Sequence of chain 1.J:
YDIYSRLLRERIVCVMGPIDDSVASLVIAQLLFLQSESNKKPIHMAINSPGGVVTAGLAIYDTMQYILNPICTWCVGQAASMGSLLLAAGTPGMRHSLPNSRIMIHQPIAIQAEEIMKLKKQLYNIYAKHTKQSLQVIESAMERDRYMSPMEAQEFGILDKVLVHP

Sequence of chain 1.K:
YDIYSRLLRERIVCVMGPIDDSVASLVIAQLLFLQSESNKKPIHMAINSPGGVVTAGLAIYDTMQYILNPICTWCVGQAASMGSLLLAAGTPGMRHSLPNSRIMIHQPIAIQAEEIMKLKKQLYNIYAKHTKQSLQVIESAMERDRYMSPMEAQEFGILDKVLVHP

Binding-site contacts:
Ligand atom C04 contacts residue GLU26 of chain 1.K at 3.3 Å.
Ligand atom O14 contacts residue LEU48 of chain 1.J at 3.9 Å.
Ligand atom CL1 contacts residue TRP90 of chain 1.K at 3.3 Å.
Ligand atom O24 contacts residue LEU48 of chain 1.J at 3.3 Å.
Ligand atom C15 contacts residue HIS60 of chain 1.K at 4.1 Å.
Ligand atom O24 contacts residue GLN51 of chain 1.J at 3.8 Å.
Ligand atom O27 contacts residue LEU48 of chain 1.J at 3.3 Å.
Ligand atom C26 contacts residue PHE49 of chain 1.J at 4.0 Å (hydrophobic).
Ligand atom C02 contacts residue LEU48 of chain 1.J at 4.0 Å (hydrophobic).
Ligand atom C06 contacts residue ILE28 of chain 1.K at 3.5 Å (hydrophobic).
Ligand atom C02 contacts residue GLU26 of chain 1.K at 4.0 Å.
Ligand atom C04 contacts residue SER52 of chain 1.J at 3.9 Å.
Ligand atom C19 contacts residue VAL92 of chain 1.K at 3.8 Å (hydrophobic).
Ligand atom C03 contacts residue GLU26 of chain 1.K at 3.5 Å.
Ligand atom C26 contacts residue LEU23 of chain 1.K at 3.8 Å (hydrophobic).
Ligand atom C01 contacts residue ILE28 of chain 1.K at 4.1 Å (hydrophobic).
Ligand atom F22 contacts residue VAL92 of chain 1.K at 3.2 Å.
Ligand atom O27 contacts residue PHE49 of chain 1.J at 3.8 Å.
Ligand atom C09 contacts residue LEU48 of chain 1.J at 3.5 Å (hydrophobic).
Ligand atom F22 contacts residue THR79 of chain 1.J at 4.1 Å.
Ligand atom C15 contacts residue TRP90 of chain 1.K at 3.4 Å (hydrophobic).
Ligand atom C06 contacts residue LEU48 of chain 1.J at 3.6 Å (hydrophobic).
Ligand atom C03 contacts residue SER52 of chain 1.J at 3.8 Å.
Ligand atom F22 contacts residue ILE44 of chain 1.J at 3.8 Å.
Ligand atom O27 contacts residue LEU23 of chain 1.K at 4.0 Å.
Ligand atom O27 contacts residue ALA45 of chain 1.J at 3.7 Å.
Ligand atom CL1 contacts residue TYR82 of chain 1.J at 3.3 Å.
Ligand atom C02 contacts residue PHE49 of chain 1.J at 4.0 Å (hydrophobic).
Ligand atom C01 contacts residue LEU48 of chain 1.J at 3.6 Å (hydrophobic).
Ligand atom N08 contacts residue LEU48 of chain 1.J at 4.0 Å.
Ligand atom C21 contacts residue ALA62 of chain 1.K at 4.1 Å (hydrophobic).
Ligand atom C26 contacts residue ALA45 of chain 1.J at 3.7 Å (hydrophobic).
Ligand atom O25 contacts residue PHE49 of chain 1.J at 3.6 Å.
Ligand atom N12 contacts residue HIS60 of chain 1.K at 3.7 Å.
Ligand atom C20 contacts residue LEU48 of chain 1.J at 4.0 Å (hydrophobic).
Ligand atom C20 contacts residue ALA62 of chain 1.K at 3.8 Å (hydrophobic).
Ligand atom C16 contacts residue TRP90 of chain 1.K at 3.9 Å (hydrophobic).
Ligand atom C17 contacts residue TRP90 of chain 1.K at 3.8 Å (hydrophobic).
Ligand atom C01 contacts residue PHE49 of chain 1.J at 4.1 Å (hydrophobic).
Ligand atom O25 contacts residue ARG22 of chain 1.K at 3.8 Å.

The protein below binds the small molecule below.
Small molecule (SMILES): O=C(NCc1ccc2c(c1)OCO2)c1nnc(Cc2ccc(F)cc2Cl)o1